Binding-site contacts:
Ligand atom C5 contacts residue SER200 of chain 1.B at 1.4 Å.
Ligand atom C4 contacts residue GLY118 of chain 1.B at 4.0 Å.
Ligand atom O7 contacts residue GLY118 of chain 1.B at 3.0 Å (h-bond).
Ligand atom C9 contacts residue GLY118 of chain 1.B at 4.4 Å.
Ligand atom C3 contacts residue GLY119 of chain 1.B at 4.0 Å.
Ligand atom O7 contacts residue ALA201 of chain 1.B at 2.5 Å (h-bond).
Ligand atom C6 contacts residue PHE331 of chain 1.B at 4.3 Å (hydrophobic).
Ligand atom O7 contacts residue GLY117 of chain 1.B at 4.0 Å.
Ligand atom C6 contacts residue HIS440 of chain 1.B at 3.9 Å.
Ligand atom C5 contacts residue HIS440 of chain 1.B at 3.5 Å.
Ligand atom C4 contacts residue HIS440 of chain 1.B at 3.1 Å.
Ligand atom C3 contacts residue GLU199 of chain 1.B at 4.2 Å.
Ligand atom C2 contacts residue HIS440 of chain 1.B at 4.1 Å.
Ligand atom C3 contacts residue HIS440 of chain 1.B at 3.9 Å.
Ligand atom C6 contacts residue GLY119 of chain 1.B at 3.7 Å.
Ligand atom C8 contacts residue HIS440 of chain 1.B at 4.0 Å.
Ligand atom C8 contacts residue GLY441 of chain 1.B at 4.0 Å.
Ligand atom C3 contacts residue SER200 of chain 1.B at 3.3 Å.
Ligand atom C9 contacts residue TRP84 of chain 1.B at 3.5 Å (hydrophobic).
Ligand atom C6 contacts residue TRP233 of chain 1.B at 4.0 Å (hydrophobic).
Ligand atom O7 contacts residue GLY119 of chain 1.B at 2.7 Å (h-bond).
Ligand atom C2 contacts residue GLY118 of chain 1.B at 4.1 Å.
Ligand atom C3 contacts residue GLY118 of chain 1.B at 3.3 Å.
Ligand atom C10 contacts residue TRP84 of chain 1.B at 3.8 Å (hydrophobic).
Ligand atom C3 contacts residue GLY117 of chain 1.B at 4.2 Å.
Ligand atom C8 contacts residue GLU199 of chain 1.B at 3.5 Å.
Ligand atom C6 contacts residue PHE290 of chain 1.B at 3.9 Å (hydrophobic).
Ligand atom C4 contacts residue GLY119 of chain 1.B at 3.9 Å.
Ligand atom C6 contacts residue SER200 of chain 1.B at 2.4 Å.
Ligand atom C6 contacts residue PHE288 of chain 1.B at 3.9 Å (hydrophobic).
Ligand atom C4 contacts residue SER200 of chain 1.B at 2.5 Å.
Ligand atom C5 contacts residue ALA201 of chain 1.B at 3.4 Å (hydrophobic).
Ligand atom O7 contacts residue TRP233 of chain 1.B at 4.4 Å.
Ligand atom N1 contacts residue TRP84 of chain 1.B at 4.4 Å.
Ligand atom C6 contacts residue ALA201 of chain 1.B at 4.2 Å (hydrophobic).
Ligand atom O7 contacts residue SER200 of chain 1.B at 2.4 Å (h-bond).
Ligand atom C8 contacts residue TRP84 of chain 1.B at 4.3 Å (hydrophobic).
Ligand atom C5 contacts residue GLY119 of chain 1.B at 3.6 Å.
Ligand atom C4 contacts residue PHE331 of chain 1.B at 4.1 Å (hydrophobic).
Ligand atom C5 contacts residue GLY118 of chain 1.B at 3.9 Å.

A protein and the small-molecule ligand that binds it are described below.
Small molecule (SMILES): C[C@@H](O)CCC[N+](C)(C)C

Sequence of chain 1.B:
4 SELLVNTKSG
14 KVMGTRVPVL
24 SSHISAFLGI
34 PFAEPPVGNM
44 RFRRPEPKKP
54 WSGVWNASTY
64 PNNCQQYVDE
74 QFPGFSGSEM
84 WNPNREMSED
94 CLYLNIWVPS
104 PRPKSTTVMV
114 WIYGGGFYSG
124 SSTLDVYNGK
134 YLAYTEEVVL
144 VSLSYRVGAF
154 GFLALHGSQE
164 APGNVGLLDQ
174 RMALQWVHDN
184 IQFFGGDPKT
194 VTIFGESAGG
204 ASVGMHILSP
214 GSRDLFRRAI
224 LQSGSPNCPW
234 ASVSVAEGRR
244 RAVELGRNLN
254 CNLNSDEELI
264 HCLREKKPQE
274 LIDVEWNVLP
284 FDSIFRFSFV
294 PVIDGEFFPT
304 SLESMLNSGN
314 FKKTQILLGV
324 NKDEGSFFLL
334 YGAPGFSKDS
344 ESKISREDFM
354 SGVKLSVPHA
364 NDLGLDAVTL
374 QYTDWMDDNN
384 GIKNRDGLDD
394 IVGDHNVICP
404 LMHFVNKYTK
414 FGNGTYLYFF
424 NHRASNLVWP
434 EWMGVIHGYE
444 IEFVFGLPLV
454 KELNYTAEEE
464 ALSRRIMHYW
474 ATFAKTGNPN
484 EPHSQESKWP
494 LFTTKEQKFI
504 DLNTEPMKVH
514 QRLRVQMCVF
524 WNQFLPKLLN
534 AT